Binding-site contacts:
Ligand atom NH contacts residue THR198 of chain 1.A at 3.0 Å (h-bond).
Ligand atom DNH contacts residue HIS94 of chain 1.A at 3.9 Å.
Ligand atom O1 contacts residue HIS119 of chain 1.A at 3.5 Å (h-bond).
Ligand atom O1 contacts residue HIS94 of chain 1.A at 3.4 Å.
Ligand atom NH contacts residue HIS96 of chain 1.A at 3.3 Å (h-bond).
Ligand atom D3 contacts residue THR198 of chain 1.A at 4.0 Å.
Ligand atom DNH contacts residue THR198 of chain 1.A at 2.2 Å.
Ligand atom O1 contacts residue VAL121 of chain 1.A at 3.9 Å.
Ligand atom NH contacts residue HIS119 of chain 1.A at 3.4 Å (h-bond).
Ligand atom S contacts residue HIS94 of chain 1.A at 3.9 Å.
Ligand atom C5 contacts residue GLN92 of chain 1.A at 4.1 Å.
Ligand atom S1 contacts residue HIS94 of chain 1.A at 4.1 Å.
Ligand atom DNH contacts residue THR199 of chain 1.A at 4.0 Å.
Ligand atom C2 contacts residue HIS94 of chain 1.A at 4.0 Å.
Ligand atom D3 contacts residue THR199 of chain 1.A at 2.5 Å.
Ligand atom O1 contacts residue TRP208 of chain 1.A at 4.0 Å.
Ligand atom C4 contacts residue THR199 of chain 1.A at 3.7 Å.
Ligand atom C2 contacts residue LEU197 of chain 1.A at 3.9 Å (hydrophobic).
Ligand atom O2 contacts residue TRP208 of chain 1.A at 3.6 Å.
Ligand atom S contacts residue ZN1 of chain 1.B at 3.1 Å.
Ligand atom S contacts residue THR198 of chain 1.A at 3.9 Å.
Ligand atom C4 contacts residue LEU197 of chain 1.A at 4.1 Å (hydrophobic).
Ligand atom O1 contacts residue VAL142 of chain 1.A at 3.8 Å.
Ligand atom DNH contacts residue ZN1 of chain 1.B at 2.6 Å.
Ligand atom NH contacts residue HIS94 of chain 1.A at 3.2 Å (h-bond).
Ligand atom S1 contacts residue VAL121 of chain 1.A at 3.8 Å.
Ligand atom O2 contacts residue LEU197 of chain 1.A at 3.4 Å.
Ligand atom D3 contacts residue LEU197 of chain 1.A at 4.1 Å.
Ligand atom C3 contacts residue THR199 of chain 1.A at 3.3 Å.
Ligand atom C5 contacts residue LEU197 of chain 1.A at 4.0 Å (hydrophobic).
Ligand atom DNH contacts residue GLU106 of chain 1.A at 4.0 Å.
Ligand atom S1 contacts residue LEU197 of chain 1.A at 3.8 Å.
Ligand atom C3 contacts residue LEU197 of chain 1.A at 4.1 Å (hydrophobic).
Ligand atom O1 contacts residue ZN1 of chain 1.B at 3.1 Å.
Ligand atom NH contacts residue ZN1 of chain 1.B at 1.9 Å.
Ligand atom S contacts residue HIS119 of chain 1.A at 4.0 Å.
Ligand atom DNH contacts residue HIS96 of chain 1.A at 3.5 Å.
Ligand atom O2 contacts residue THR198 of chain 1.A at 3.0 Å (h-bond).
Ligand atom D4 contacts residue THR199 of chain 1.A at 3.3 Å.
Ligand atom DNH contacts residue HIS119 of chain 1.A at 4.0 Å.

Sequence of chain 1.A:
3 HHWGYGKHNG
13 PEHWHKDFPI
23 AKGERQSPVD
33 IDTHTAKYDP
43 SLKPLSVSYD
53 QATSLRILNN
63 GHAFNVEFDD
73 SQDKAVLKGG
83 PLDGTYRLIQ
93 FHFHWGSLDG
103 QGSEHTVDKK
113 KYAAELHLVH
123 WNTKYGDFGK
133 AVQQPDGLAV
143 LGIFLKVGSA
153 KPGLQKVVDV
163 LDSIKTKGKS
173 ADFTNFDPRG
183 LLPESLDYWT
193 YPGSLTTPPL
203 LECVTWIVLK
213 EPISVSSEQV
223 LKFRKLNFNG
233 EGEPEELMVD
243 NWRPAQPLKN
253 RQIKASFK

A protein and the small-molecule ligand that binds it are described below.
Small molecule (SMILES): NS(=O)(=O)c1cccs1